The small molecule below binds the protein below.
Small molecule (SMILES): O=C(O)[C@@H]1C[C@@H](O)CN1

Binding-site contacts:
Ligand atom OD1 contacts residue GLU456 of chain 1.D at 3.0 Å (salt-bridge).
Ligand atom O contacts residue PHE360 of chain 1.D at 3.3 Å.
Ligand atom CG contacts residue LEU663 of chain 1.D at 3.8 Å (hydrophobic).
Ligand atom C contacts residue THR665 of chain 1.D at 3.5 Å.
Ligand atom CG contacts residue GLU456 of chain 1.D at 3.3 Å.
Ligand atom CB contacts residue TYR470 of chain 1.D at 2.8 Å (hydrophobic).
Ligand atom N contacts residue ASP298 of chain 1.D at 3.2 Å (salt-bridge).
Ligand atom CG contacts residue TYR470 of chain 1.D at 3.9 Å (hydrophobic).
Ligand atom CD contacts residue CYS454 of chain 1.D at 3.2 Å (hydrophobic).
Ligand atom OXT contacts residue PHE172 of chain 1.D at 3.9 Å.
Ligand atom CA contacts residue TYR470 of chain 1.D at 3.8 Å (hydrophobic).
Ligand atom O contacts residue LYS346 of chain 1.D at 4.0 Å.
Ligand atom OD1 contacts residue LEU467 of chain 1.D at 3.5 Å.
Ligand atom O contacts residue THR665 of chain 1.D at 3.9 Å.
Ligand atom CA contacts residue ASP298 of chain 1.D at 4.0 Å.
Ligand atom OXT contacts residue SER354 of chain 1.D at 2.9 Å (h-bond).
Ligand atom CD contacts residue GLU456 of chain 1.D at 3.8 Å.
Ligand atom CB contacts residue THR665 of chain 1.D at 3.2 Å.
Ligand atom OD1 contacts residue ASP298 of chain 1.D at 3.1 Å (salt-bridge).
Ligand atom C contacts residue SER354 of chain 1.D at 2.8 Å.
Ligand atom CA contacts residue THR665 of chain 1.D at 3.9 Å.
Ligand atom CD contacts residue ASP298 of chain 1.D at 3.5 Å.
Ligand atom OD1 contacts residue PHE172 of chain 1.D at 3.8 Å.
Ligand atom OXT contacts residue TYR470 of chain 1.D at 2.8 Å (h-bond).
Ligand atom OXT contacts residue THR665 of chain 1.D at 3.1 Å (h-bond).
Ligand atom N contacts residue PHE360 of chain 1.D at 3.3 Å.
Ligand atom O contacts residue SER354 of chain 1.D at 2.0 Å (h-bond).
Ligand atom C contacts residue TYR470 of chain 1.D at 3.6 Å (hydrophobic).
Ligand atom OD1 contacts residue HIS180 of chain 1.D at 3.9 Å.
Ligand atom CD contacts residue GLY453 of chain 1.D at 4.0 Å.
Ligand atom CA contacts residue TRP297 of chain 1.D at 3.4 Å (hydrophobic).
Ligand atom CG contacts residue ASP298 of chain 1.D at 4.0 Å.
Ligand atom CB contacts residue PHE172 of chain 1.D at 3.5 Å (hydrophobic).
Ligand atom CD contacts residue PHE360 of chain 1.D at 3.4 Å (hydrophobic).
Ligand atom CA contacts residue PHE172 of chain 1.D at 4.0 Å (hydrophobic).
Ligand atom CG contacts residue CYS454 of chain 1.D at 3.7 Å (hydrophobic).
Ligand atom O contacts residue TRP297 of chain 1.D at 3.1 Å.
Ligand atom OXT contacts residue GLU353 of chain 1.D at 3.8 Å.
Ligand atom C contacts residue TRP297 of chain 1.D at 3.1 Å (hydrophobic).
Ligand atom OXT contacts residue TRP297 of chain 1.D at 3.5 Å.

Sequence of chain 1.D:
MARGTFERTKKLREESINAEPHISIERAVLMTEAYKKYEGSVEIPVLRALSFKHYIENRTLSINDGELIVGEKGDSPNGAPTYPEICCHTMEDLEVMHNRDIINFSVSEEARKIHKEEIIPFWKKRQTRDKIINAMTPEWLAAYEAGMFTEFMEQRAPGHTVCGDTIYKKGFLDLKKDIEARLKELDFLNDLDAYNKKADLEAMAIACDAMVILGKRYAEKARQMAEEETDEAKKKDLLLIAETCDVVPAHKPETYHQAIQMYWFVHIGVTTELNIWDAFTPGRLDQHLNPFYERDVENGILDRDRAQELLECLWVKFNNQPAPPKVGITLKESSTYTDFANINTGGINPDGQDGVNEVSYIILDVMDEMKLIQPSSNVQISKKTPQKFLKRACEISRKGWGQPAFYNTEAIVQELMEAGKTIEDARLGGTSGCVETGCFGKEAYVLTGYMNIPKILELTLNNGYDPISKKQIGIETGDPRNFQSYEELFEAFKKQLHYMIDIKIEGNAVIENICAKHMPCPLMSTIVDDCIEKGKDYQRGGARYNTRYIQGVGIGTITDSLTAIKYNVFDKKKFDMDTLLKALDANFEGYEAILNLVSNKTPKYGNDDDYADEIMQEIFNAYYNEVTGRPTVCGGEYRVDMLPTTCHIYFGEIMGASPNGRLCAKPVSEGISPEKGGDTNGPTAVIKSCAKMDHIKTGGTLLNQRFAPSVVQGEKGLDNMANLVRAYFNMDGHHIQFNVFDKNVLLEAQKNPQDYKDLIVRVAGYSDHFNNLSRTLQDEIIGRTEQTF